Binding-site contacts:
Ligand atom O1 contacts residue VAL85 of chain 1.A at 3.8 Å.
Ligand atom N2 contacts residue GLY246 of chain 1.A at 3.9 Å.
Ligand atom C21 contacts residue GLY27 of chain 1.A at 3.5 Å.
Ligand atom C16 contacts residue TRP131 of chain 1.A at 3.4 Å (hydrophobic).
Ligand atom C8 contacts residue TRP92 of chain 1.A at 3.6 Å (hydrophobic).
Ligand atom C22 contacts residue THR248 of chain 1.A at 3.6 Å.
Ligand atom N4 contacts residue GLY29 of chain 1.A at 3.7 Å.
Ligand atom C9 contacts residue ASP48 of chain 1.A at 3.7 Å.
Ligand atom N3 contacts residue GLY50 of chain 1.A at 3.6 Å.
Ligand atom C21 contacts residue ILE126 of chain 1.A at 3.4 Å (hydrophobic).
Ligand atom C15 contacts residue PHE124 of chain 1.A at 3.6 Å (hydrophobic).
Ligand atom C23 contacts residue GLY246 of chain 1.A at 3.0 Å.
Ligand atom C11 contacts residue GLY246 of chain 1.A at 3.4 Å.
Ligand atom C23 contacts residue LEU46 of chain 1.A at 3.8 Å (hydrophobic).
Ligand atom C12 contacts residue THR247 of chain 1.A at 3.5 Å.
Ligand atom N3 contacts residue ASP244 of chain 1.A at 2.8 Å (salt-bridge).
Ligand atom C14 contacts residue PHE124 of chain 1.A at 3.6 Å (hydrophobic).
Ligand atom C5 contacts residue SER51 of chain 1.A at 3.4 Å.
Ligand atom C11 contacts residue ASP48 of chain 1.A at 3.3 Å.
Ligand atom C15 contacts residue ILE134 of chain 1.A at 3.5 Å (hydrophobic).
Ligand atom N2 contacts residue ASP48 of chain 1.A at 2.5 Å (salt-bridge).
Ligand atom C12 contacts residue ASP244 of chain 1.A at 3.5 Å.
Ligand atom N3 contacts residue ASP48 of chain 1.A at 2.7 Å (salt-bridge).
Ligand atom C22 contacts residue GLN28 of chain 1.A at 3.6 Å.
Ligand atom C1 contacts residue TYR87 of chain 1.A at 3.4 Å (hydrophobic).
Ligand atom O1 contacts residue TRP92 of chain 1.A at 3.1 Å (h-bond).
Ligand atom C15 contacts residue TRP131 of chain 1.A at 3.8 Å (hydrophobic).
Ligand atom C20 contacts residue ILE126 of chain 1.A at 3.2 Å (hydrophobic).
Ligand atom C5 contacts residue ASP48 of chain 1.A at 3.2 Å.
Ligand atom C6 contacts residue SER51 of chain 1.A at 3.4 Å.
Ligand atom C14 contacts residue ILE134 of chain 1.A at 3.3 Å (hydrophobic).
Ligand atom C18 contacts residue GLY246 of chain 1.A at 3.5 Å.
Ligand atom N1 contacts residue GLY246 of chain 1.A at 3.6 Å.
Ligand atom C19 contacts residue GLY246 of chain 1.A at 3.8 Å.
Ligand atom C5 contacts residue ILE134 of chain 1.A at 3.7 Å (hydrophobic).
Ligand atom C7 contacts residue TRP92 of chain 1.A at 3.9 Å (hydrophobic).
Ligand atom C22 contacts residue GLY29 of chain 1.A at 3.5 Å.
Ligand atom N4 contacts residue GLY246 of chain 1.A at 3.5 Å (h-bond).
Ligand atom C22 contacts residue GLY27 of chain 1.A at 3.5 Å.
Ligand atom N3 contacts residue GLY246 of chain 1.A at 3.5 Å (h-bond).

Sequence of chain 1.A:
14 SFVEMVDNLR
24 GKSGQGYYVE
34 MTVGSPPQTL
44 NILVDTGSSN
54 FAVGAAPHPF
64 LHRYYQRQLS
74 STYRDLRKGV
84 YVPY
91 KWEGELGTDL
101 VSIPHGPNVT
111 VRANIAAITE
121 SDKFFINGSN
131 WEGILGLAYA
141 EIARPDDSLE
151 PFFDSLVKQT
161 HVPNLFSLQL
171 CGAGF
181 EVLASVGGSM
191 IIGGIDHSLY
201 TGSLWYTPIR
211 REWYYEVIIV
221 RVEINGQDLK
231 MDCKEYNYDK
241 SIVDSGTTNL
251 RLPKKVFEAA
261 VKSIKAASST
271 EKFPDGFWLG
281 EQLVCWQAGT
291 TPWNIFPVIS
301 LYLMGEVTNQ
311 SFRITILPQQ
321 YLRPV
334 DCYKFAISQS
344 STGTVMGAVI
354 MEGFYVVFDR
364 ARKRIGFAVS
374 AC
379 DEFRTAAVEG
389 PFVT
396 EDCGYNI

A protein and the small-molecule ligand that binds it are described below.
Small molecule (SMILES): COc1ccc([C@]2(c3cccc(-c4cccnc4)c3)N=C(N)N(C)C2=O)cc1C